A protein and the small-molecule ligand that binds it are described below.
Small molecule (SMILES): CC(=O)N[C@@H]1[C@@H](O)[C@H](O)[C@@H](CO)O[C@H]1O

Sequence of chain 1.J:
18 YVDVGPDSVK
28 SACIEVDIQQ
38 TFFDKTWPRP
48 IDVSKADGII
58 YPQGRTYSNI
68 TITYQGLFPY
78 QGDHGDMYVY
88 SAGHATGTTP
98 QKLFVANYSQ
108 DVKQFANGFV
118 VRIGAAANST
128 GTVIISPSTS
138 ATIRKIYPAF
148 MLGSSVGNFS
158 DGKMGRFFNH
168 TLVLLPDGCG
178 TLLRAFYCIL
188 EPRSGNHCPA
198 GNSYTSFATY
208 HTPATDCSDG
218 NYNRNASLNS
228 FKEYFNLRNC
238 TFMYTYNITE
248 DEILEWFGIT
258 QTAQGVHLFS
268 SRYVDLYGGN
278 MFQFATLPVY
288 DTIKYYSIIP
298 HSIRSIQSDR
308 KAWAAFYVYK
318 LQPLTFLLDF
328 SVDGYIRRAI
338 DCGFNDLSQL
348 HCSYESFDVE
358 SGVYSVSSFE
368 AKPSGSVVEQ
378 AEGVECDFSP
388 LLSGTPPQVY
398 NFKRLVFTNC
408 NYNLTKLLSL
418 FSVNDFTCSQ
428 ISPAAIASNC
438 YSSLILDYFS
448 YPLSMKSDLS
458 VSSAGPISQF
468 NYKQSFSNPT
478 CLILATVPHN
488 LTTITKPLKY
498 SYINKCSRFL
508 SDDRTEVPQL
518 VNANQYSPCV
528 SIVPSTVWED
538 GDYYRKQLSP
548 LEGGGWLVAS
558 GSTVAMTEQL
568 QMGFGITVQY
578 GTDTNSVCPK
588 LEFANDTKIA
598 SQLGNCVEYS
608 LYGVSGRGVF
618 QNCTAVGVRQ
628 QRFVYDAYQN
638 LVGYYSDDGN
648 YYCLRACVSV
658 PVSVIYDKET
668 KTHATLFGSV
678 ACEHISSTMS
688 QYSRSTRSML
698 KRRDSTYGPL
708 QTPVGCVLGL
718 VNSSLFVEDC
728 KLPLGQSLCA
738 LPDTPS

Binding-site contacts:
Ligand atom C6 contacts residue ASN104 of chain 1.J at 4.0 Å.
Ligand atom N2 contacts residue ASN104 of chain 1.J at 3.1 Å (h-bond).
Ligand atom C7 contacts residue GLN37 of chain 1.J at 3.6 Å.
Ligand atom C8 contacts residue TYR105 of chain 1.J at 3.7 Å (hydrophobic).
Ligand atom C4 contacts residue ASN104 of chain 1.J at 4.4 Å.
Ligand atom O7 contacts residue GLN37 of chain 1.J at 2.7 Å (h-bond).
Ligand atom C3 contacts residue ASN104 of chain 1.J at 3.8 Å.
Ligand atom C5 contacts residue ASN104 of chain 1.J at 3.4 Å.
Ligand atom O7 contacts residue ASP41 of chain 1.J at 3.7 Å.
Ligand atom C2 contacts residue ASN104 of chain 1.J at 2.7 Å.
Ligand atom C7 contacts residue ASN104 of chain 1.J at 4.2 Å.
Ligand atom C1 contacts residue GLN37 of chain 1.J at 4.4 Å.
Ligand atom O6 contacts residue ASN104 of chain 1.J at 4.5 Å.
Ligand atom N2 contacts residue GLN37 of chain 1.J at 3.7 Å.
Ligand atom O5 contacts residue ASN104 of chain 1.J at 2.6 Å (h-bond).
Ligand atom O7 contacts residue PHE40 of chain 1.J at 3.2 Å.
Ligand atom C7 contacts residue PHE40 of chain 1.J at 4.2 Å (hydrophobic).
Ligand atom C1 contacts residue ASN104 of chain 1.J at 1.5 Å.
Ligand atom C7 contacts residue TYR105 of chain 1.J at 4.3 Å (hydrophobic).